The small molecule below binds the protein below.
Small molecule (SMILES): CC(=O)N[C@@H]1[C@@H](O)[C@H](O)[C@@H](CO)O[C@H]1O

Sequence of chain 2.A:
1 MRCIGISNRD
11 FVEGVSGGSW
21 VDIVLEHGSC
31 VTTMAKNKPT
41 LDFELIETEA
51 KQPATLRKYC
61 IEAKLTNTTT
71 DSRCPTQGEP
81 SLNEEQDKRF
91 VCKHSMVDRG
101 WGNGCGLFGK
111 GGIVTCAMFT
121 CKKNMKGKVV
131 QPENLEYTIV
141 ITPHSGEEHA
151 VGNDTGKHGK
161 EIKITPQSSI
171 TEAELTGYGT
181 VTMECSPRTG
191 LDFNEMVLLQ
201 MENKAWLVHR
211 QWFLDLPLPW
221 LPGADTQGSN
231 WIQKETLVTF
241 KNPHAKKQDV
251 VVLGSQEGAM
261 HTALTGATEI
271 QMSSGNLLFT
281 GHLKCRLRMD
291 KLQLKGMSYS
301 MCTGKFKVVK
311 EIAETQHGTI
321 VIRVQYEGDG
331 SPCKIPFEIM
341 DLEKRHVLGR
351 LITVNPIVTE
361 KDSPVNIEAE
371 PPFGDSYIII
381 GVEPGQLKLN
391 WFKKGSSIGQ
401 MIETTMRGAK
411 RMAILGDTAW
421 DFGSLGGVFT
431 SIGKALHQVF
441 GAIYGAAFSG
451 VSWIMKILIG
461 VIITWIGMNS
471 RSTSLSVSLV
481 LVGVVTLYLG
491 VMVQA

Binding-site contacts:
Ligand atom C1 contacts residue ASN67 of chain 2.A at 1.4 Å.
Ligand atom C8 contacts residue MET118 of chain 2.A at 4.3 Å (hydrophobic).
Ligand atom C8 contacts residue ASN67 of chain 2.A at 4.3 Å.
Ligand atom C7 contacts residue ASN67 of chain 2.A at 3.9 Å.
Ligand atom C8 contacts residue PHE90 of chain 2.A at 3.7 Å (hydrophobic).
Ligand atom O7 contacts residue ASN67 of chain 2.A at 4.3 Å.
Ligand atom C5 contacts residue ASN67 of chain 2.A at 3.7 Å.
Ligand atom C3 contacts residue ASN67 of chain 2.A at 3.8 Å.
Ligand atom C2 contacts residue ASN67 of chain 2.A at 2.5 Å.
Ligand atom O5 contacts residue ASN67 of chain 2.A at 2.4 Å (h-bond).
Ligand atom N2 contacts residue ASN67 of chain 2.A at 2.9 Å (h-bond).
Ligand atom C4 contacts residue ASN67 of chain 2.A at 4.2 Å.